Sequence of chain 1.B:
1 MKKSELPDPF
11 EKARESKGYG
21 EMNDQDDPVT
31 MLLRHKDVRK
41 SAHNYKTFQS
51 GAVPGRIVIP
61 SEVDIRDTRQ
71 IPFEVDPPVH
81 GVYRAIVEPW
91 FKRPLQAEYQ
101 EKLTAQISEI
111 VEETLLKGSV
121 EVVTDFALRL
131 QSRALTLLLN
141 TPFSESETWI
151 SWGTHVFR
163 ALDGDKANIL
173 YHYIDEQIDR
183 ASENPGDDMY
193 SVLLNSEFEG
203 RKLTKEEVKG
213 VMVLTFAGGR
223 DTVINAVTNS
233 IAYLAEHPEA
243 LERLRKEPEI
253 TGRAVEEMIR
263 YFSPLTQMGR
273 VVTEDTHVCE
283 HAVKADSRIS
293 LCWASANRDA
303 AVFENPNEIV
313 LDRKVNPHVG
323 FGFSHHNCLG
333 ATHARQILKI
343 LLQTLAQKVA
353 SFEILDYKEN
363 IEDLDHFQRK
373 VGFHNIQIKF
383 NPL

Binding-site contacts:
Ligand atom O4 contacts residue GLN70 of chain 1.B at 2.8 Å (h-bond).
Ligand atom CAM contacts residue HEM1 of chain 1.G at 3.4 Å.
Ligand atom C4 contacts residue GLN70 of chain 1.B at 3.1 Å.
Ligand atom O4 contacts residue GLY220 of chain 1.B at 3.8 Å.
Ligand atom C6 contacts residue GLY220 of chain 1.B at 4.1 Å.
Ligand atom C5 contacts residue PHE73 of chain 1.B at 4.0 Å (hydrophobic).
Ligand atom C2 contacts residue PHE157 of chain 1.B at 4.4 Å (hydrophobic).
Ligand atom C5 contacts residue MET270 of chain 1.B at 4.3 Å (hydrophobic).
Ligand atom O4 contacts residue ALA219 of chain 1.B at 3.6 Å.
Ligand atom O6 contacts residue MET270 of chain 1.B at 3.8 Å.
Ligand atom O6 contacts residue PHE73 of chain 1.B at 4.1 Å.
Ligand atom O3 contacts residue VAL58 of chain 1.B at 4.5 Å.
Ligand atom C5 contacts residue GLN70 of chain 1.B at 4.4 Å.
Ligand atom C6 contacts residue PHE73 of chain 1.B at 4.0 Å (hydrophobic).
Ligand atom O3 contacts residue GLN70 of chain 1.B at 3.0 Å (h-bond).
Ligand atom C3 contacts residue VAL58 of chain 1.B at 4.0 Å (hydrophobic).
Ligand atom O5 contacts residue GLY220 of chain 1.B at 3.8 Å.
Ligand atom C2 contacts residue GLU62 of chain 1.B at 3.7 Å.
Ligand atom C3 contacts residue ARG66 of chain 1.B at 4.5 Å.
Ligand atom CAM contacts residue LEU267 of chain 1.B at 4.1 Å (hydrophobic).
Ligand atom C3 contacts residue GLN70 of chain 1.B at 4.0 Å.
Ligand atom C2 contacts residue ALA219 of chain 1.B at 4.0 Å (hydrophobic).
Ligand atom O3 contacts residue ALA219 of chain 1.B at 4.3 Å.
Ligand atom O5 contacts residue ALA219 of chain 1.B at 4.1 Å.
Ligand atom CAM contacts residue LEU216 of chain 1.B at 4.5 Å (hydrophobic).
Ligand atom O4 contacts residue LEU216 of chain 1.B at 3.7 Å.
Ligand atom C6 contacts residue LEU216 of chain 1.B at 3.7 Å (hydrophobic).
Ligand atom O6 contacts residue LEU267 of chain 1.B at 3.8 Å.
Ligand atom C4 contacts residue PHE73 of chain 1.B at 3.8 Å (hydrophobic).
Ligand atom O3 contacts residue ARG66 of chain 1.B at 3.8 Å.
Ligand atom O6 contacts residue GLY220 of chain 1.B at 4.5 Å.
Ligand atom O3 contacts residue PHE157 of chain 1.B at 4.1 Å.
Ligand atom O2 contacts residue ALA219 of chain 1.B at 4.3 Å.
Ligand atom O3 contacts residue GLU62 of chain 1.B at 2.7 Å (salt-bridge).
Ligand atom CAM contacts residue PHE73 of chain 1.B at 4.2 Å (hydrophobic).
Ligand atom O2 contacts residue GLU62 of chain 1.B at 2.7 Å (salt-bridge).
Ligand atom C3 contacts residue GLU62 of chain 1.B at 3.5 Å.
Ligand atom O2 contacts residue PHE157 of chain 1.B at 3.5 Å.
Ligand atom C4 contacts residue LEU216 of chain 1.B at 4.4 Å (hydrophobic).

This small molecule binds to this protein.
Small molecule (SMILES): COC[C@H]1O[C@@H](O)[C@H](O)[C@@H](O)[C@H]1O